Binding-site contacts:
Ligand atom CAR contacts residue TYR201 of chain 30.A at 3.4 Å (hydrophobic).
Ligand atom OAW contacts residue MET195 of chain 30.A at 3.2 Å.
Ligand atom CAM contacts residue PRO177 of chain 30.A at 3.7 Å (hydrophobic).
Ligand atom NBD contacts residue TRP203 of chain 30.A at 3.2 Å.
Ligand atom CAS contacts residue TRP203 of chain 30.A at 3.4 Å (hydrophobic).
Ligand atom CAA contacts residue SER178 of chain 30.A at 3.5 Å.
Ligand atom NBC contacts residue TRP203 of chain 30.A at 3.8 Å.
Ligand atom OAC contacts residue ASP112 of chain 30.A at 3.7 Å.
Ligand atom CAF contacts residue ASP112 of chain 30.A at 3.6 Å.
Ligand atom CAO contacts residue ILE111 of chain 30.A at 3.8 Å (hydrophobic).
Ligand atom CAS contacts residue TYR201 of chain 30.A at 3.6 Å (hydrophobic).
Ligand atom CAD contacts residue PHE137 of chain 30.A at 3.8 Å (hydrophobic).
Ligand atom CAA contacts residue TYR153 of chain 30.A at 3.9 Å (hydrophobic).
Ligand atom CAN contacts residue ILE111 of chain 30.A at 3.6 Å (hydrophobic).
Ligand atom CAG contacts residue GLN202 of chain 30.A at 3.4 Å.
Ligand atom CAL contacts residue PHE155 of chain 30.A at 3.7 Å (hydrophobic).
Ligand atom OAC contacts residue TRP203 of chain 30.A at 3.9 Å.
Ligand atom CAG contacts residue TRP203 of chain 30.A at 3.7 Å (hydrophobic).
Ligand atom CAH contacts residue ASP112 of chain 30.A at 3.4 Å.
Ligand atom CAS contacts residue ASN228 of chain 30.A at 3.8 Å.
Ligand atom CAN contacts residue PHE135 of chain 30.A at 3.7 Å (hydrophobic).
Ligand atom NBD contacts residue ASN228 of chain 30.A at 3.9 Å.
Ligand atom CAA contacts residue VAL179 of chain 30.A at 3.4 Å (hydrophobic).
Ligand atom NAT contacts residue PHE155 of chain 30.A at 3.9 Å.
Ligand atom OAC contacts residue ILE113 of chain 30.A at 3.3 Å (h-bond).
Ligand atom CAH contacts residue THR114 of chain 30.A at 3.8 Å.
Ligand atom CBA contacts residue TRP203 of chain 30.A at 3.5 Å (hydrophobic).
Ligand atom CAA contacts residue PRO177 of chain 30.A at 3.2 Å (hydrophobic).
Ligand atom CAX contacts residue TRP203 of chain 30.A at 3.5 Å (hydrophobic).
Ligand atom CAK contacts residue PHE135 of chain 30.A at 3.7 Å (hydrophobic).
Ligand atom CAE contacts residue GLN202 of chain 30.A at 3.4 Å.
Ligand atom CAJ contacts residue PHE155 of chain 30.A at 3.7 Å (hydrophobic).
Ligand atom CAI contacts residue PHE135 of chain 30.A at 3.7 Å (hydrophobic).
Ligand atom CAG contacts residue ASN228 of chain 30.A at 3.2 Å.
Ligand atom CAM contacts residue PHE155 of chain 30.A at 3.8 Å (hydrophobic).
Ligand atom CAF contacts residue THR114 of chain 30.A at 3.6 Å.
Ligand atom CBA contacts residue ASN228 of chain 30.A at 3.7 Å.
Ligand atom CAI contacts residue VAL192 of chain 30.A at 3.8 Å (hydrophobic).
Ligand atom CAJ contacts residue ILE24 of chain 30.C at 3.9 Å (hydrophobic).
Ligand atom CAE contacts residue ASN228 of chain 30.A at 3.4 Å.

Sequence of chain 30.A:
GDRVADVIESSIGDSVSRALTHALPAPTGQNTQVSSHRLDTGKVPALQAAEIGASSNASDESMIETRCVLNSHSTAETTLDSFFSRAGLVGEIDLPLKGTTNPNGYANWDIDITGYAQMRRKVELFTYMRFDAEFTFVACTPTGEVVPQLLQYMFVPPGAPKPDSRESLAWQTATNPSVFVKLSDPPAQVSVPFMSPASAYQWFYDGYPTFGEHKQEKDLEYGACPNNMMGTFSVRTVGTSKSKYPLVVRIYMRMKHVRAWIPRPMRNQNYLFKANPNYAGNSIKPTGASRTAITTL

Sequence of chain 30.C:
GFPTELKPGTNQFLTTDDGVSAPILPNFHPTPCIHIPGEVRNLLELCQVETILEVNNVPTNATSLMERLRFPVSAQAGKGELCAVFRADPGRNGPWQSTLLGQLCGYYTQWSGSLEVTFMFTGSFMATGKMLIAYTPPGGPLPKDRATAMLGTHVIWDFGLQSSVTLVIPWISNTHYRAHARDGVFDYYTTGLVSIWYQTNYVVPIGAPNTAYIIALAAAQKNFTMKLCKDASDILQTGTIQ

This protein binds this small molecule.
Small molecule (SMILES): CCO/N=C/c1ccc(OCC[C@@H](C)CCN2CCN(c3ccncc3)C2=O)cc1

Sequence of chain 26.C:
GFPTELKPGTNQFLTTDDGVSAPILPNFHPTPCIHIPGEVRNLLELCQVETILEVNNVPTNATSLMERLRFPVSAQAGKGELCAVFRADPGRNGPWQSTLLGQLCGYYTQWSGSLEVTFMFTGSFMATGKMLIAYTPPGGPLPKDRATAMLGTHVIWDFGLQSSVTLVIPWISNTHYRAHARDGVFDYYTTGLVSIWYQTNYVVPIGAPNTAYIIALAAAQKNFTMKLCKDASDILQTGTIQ